Sequence of chain 1.B:
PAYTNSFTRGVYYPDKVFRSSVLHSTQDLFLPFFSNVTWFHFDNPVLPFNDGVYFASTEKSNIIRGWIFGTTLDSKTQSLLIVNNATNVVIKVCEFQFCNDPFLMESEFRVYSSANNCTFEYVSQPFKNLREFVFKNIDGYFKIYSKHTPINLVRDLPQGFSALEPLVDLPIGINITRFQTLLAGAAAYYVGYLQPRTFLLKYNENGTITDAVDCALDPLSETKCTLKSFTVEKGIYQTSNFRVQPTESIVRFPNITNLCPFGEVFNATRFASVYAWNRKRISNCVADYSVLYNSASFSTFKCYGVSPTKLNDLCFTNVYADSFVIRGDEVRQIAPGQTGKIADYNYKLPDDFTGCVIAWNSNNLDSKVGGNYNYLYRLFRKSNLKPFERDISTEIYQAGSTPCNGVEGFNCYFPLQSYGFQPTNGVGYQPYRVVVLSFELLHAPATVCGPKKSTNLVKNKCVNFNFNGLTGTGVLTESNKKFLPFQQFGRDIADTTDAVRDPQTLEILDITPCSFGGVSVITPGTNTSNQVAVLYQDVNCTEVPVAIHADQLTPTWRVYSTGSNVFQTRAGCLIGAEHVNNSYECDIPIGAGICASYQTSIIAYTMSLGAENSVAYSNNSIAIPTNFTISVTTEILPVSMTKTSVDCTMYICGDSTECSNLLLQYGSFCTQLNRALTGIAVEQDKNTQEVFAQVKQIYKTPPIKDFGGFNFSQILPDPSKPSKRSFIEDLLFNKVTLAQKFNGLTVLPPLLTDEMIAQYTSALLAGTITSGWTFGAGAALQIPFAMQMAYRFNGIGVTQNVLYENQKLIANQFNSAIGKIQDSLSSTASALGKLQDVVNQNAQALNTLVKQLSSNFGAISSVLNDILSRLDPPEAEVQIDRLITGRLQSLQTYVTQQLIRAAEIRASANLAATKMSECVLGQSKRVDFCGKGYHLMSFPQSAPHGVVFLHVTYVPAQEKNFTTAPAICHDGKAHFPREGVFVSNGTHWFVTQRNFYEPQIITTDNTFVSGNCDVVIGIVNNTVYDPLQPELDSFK

Binding-site contacts:
Ligand atom C2 contacts residue ASN717 of chain 1.B at 2.5 Å.
Ligand atom C7 contacts residue ASN717 of chain 1.B at 3.2 Å.
Ligand atom C5 contacts residue GLN926 of chain 1.B at 4.2 Å.
Ligand atom C7 contacts residue GLN1071 of chain 1.B at 4.4 Å.
Ligand atom C3 contacts residue ASN717 of chain 1.B at 3.8 Å.
Ligand atom C8 contacts residue ASN717 of chain 1.B at 3.6 Å.
Ligand atom O5 contacts residue PHE718 of chain 1.B at 4.2 Å.
Ligand atom C5 contacts residue ASN717 of chain 1.B at 3.7 Å.
Ligand atom C1 contacts residue LEU922 of chain 1.B at 4.5 Å (hydrophobic).
Ligand atom O7 contacts residue GLN1071 of chain 1.B at 3.4 Å (h-bond).
Ligand atom C4 contacts residue ASN717 of chain 1.B at 4.3 Å.
Ligand atom O7 contacts residue ASN717 of chain 1.B at 3.8 Å.
Ligand atom C5 contacts residue LEU922 of chain 1.B at 4.0 Å (hydrophobic).
Ligand atom O4 contacts residue LEU922 of chain 1.B at 4.2 Å.
Ligand atom O6 contacts residue GLN1071 of chain 1.B at 4.2 Å.
Ligand atom C6 contacts residue GLN926 of chain 1.B at 4.1 Å.
Ligand atom C1 contacts residue ASN717 of chain 1.B at 1.4 Å.
Ligand atom O7 contacts residue LEU922 of chain 1.B at 3.8 Å.
Ligand atom O5 contacts residue ASN717 of chain 1.B at 2.4 Å (h-bond).
Ligand atom O5 contacts residue GLN926 of chain 1.B at 4.3 Å.
Ligand atom N2 contacts residue ASN717 of chain 1.B at 2.7 Å (h-bond).
Ligand atom C1 contacts residue GLN1071 of chain 1.B at 4.2 Å.
Ligand atom O5 contacts residue GLN1071 of chain 1.B at 4.0 Å.

This protein binds this small molecule.
Small molecule (SMILES): CC(=O)N[C@H]1[C@H](O[C@H]2[C@H](O)[C@@H](NC(C)=O)CO[C@@H]2CO)O[C@H](CO)[C@@H](O[C@@H]2O[C@H](CO)[C@@H](O)[C@H](O)[C@@H]2O)[C@@H]1O